Sequence of chain 2.A:
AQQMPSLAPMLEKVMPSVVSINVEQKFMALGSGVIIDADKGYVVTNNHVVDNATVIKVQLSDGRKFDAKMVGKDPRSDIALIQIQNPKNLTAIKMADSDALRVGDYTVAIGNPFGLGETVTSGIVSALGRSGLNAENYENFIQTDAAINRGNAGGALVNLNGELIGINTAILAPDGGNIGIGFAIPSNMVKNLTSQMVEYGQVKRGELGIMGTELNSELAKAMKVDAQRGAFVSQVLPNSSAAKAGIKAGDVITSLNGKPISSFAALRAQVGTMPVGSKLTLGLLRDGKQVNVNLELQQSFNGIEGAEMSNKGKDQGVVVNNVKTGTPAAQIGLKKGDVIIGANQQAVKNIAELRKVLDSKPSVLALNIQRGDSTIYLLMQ

A small-molecule ligand and the protein it binds are described below.
Small molecule (SMILES): CC[C@H](C)[C@@H](C=O)NC(=O)[C@H](C)NC(=O)[C@H](C)NC(=O)[C@H](C)NC(=O)[C@H](C)N

Binding-site contacts:
Ligand atom CD1 contacts residue ASN201 of chain 2.A at 3.7 Å.
Ligand atom O contacts residue ALA222 of chain 2.A at 3.6 Å.
Ligand atom N contacts residue THR218 of chain 2.A at 3.7 Å.
Ligand atom CB contacts residue ARG199 of chain 2.A at 3.9 Å.
Ligand atom C contacts residue ALA202 of chain 2.A at 3.5 Å (hydrophobic).
Ligand atom CB contacts residue LEU182 of chain 2.A at 3.6 Å (hydrophobic).
Ligand atom C contacts residue ARG199 of chain 2.A at 3.5 Å.
Ligand atom CB contacts residue ASN198 of chain 2.A at 3.7 Å.
Ligand atom CD1 contacts residue ASN217 of chain 2.A at 4.0 Å.
Ligand atom O contacts residue ARG199 of chain 2.A at 3.8 Å.
Ligand atom O contacts residue ARG199 of chain 2.A at 2.5 Å (salt-bridge).
Ligand atom CD1 contacts residue ALA219 of chain 2.A at 4.0 Å (hydrophobic).
Ligand atom CB contacts residue HIS97 of chain 2.A at 3.8 Å.
Ligand atom O contacts residue ALA219 of chain 2.A at 3.4 Å.
Ligand atom O contacts residue ILE220 of chain 2.A at 2.8 Å (h-bond).
Ligand atom CG2 contacts residue ARG199 of chain 2.A at 3.7 Å.
Ligand atom CA contacts residue LEU221 of chain 2.A at 3.8 Å (hydrophobic).
Ligand atom C contacts residue ARG199 of chain 2.A at 3.3 Å.
Ligand atom C contacts residue LEU221 of chain 2.A at 3.5 Å (hydrophobic).
Ligand atom CA contacts residue ILE220 of chain 2.A at 3.6 Å (hydrophobic).
Ligand atom N contacts residue HIS97 of chain 2.A at 3.9 Å.
Ligand atom CG2 contacts residue ASN198 of chain 2.A at 3.5 Å.
Ligand atom CG1 contacts residue ALA219 of chain 2.A at 4.0 Å (hydrophobic).
Ligand atom C contacts residue HIS97 of chain 2.A at 4.0 Å.
Ligand atom N contacts residue LEU221 of chain 2.A at 3.6 Å.
Ligand atom N contacts residue ILE220 of chain 2.A at 2.9 Å (h-bond).
Ligand atom O contacts residue GLY200 of chain 2.A at 3.1 Å (h-bond).
Ligand atom O contacts residue LEU221 of chain 2.A at 3.6 Å.
Ligand atom C contacts residue ILE220 of chain 2.A at 3.6 Å (hydrophobic).
Ligand atom CD1 contacts residue ALA202 of chain 2.A at 3.4 Å (hydrophobic).
Ligand atom C contacts residue HIS97 of chain 2.A at 3.8 Å.
Ligand atom CG1 contacts residue ALA202 of chain 2.A at 3.6 Å (hydrophobic).
Ligand atom CB contacts residue ILE220 of chain 2.A at 3.7 Å (hydrophobic).
Ligand atom N contacts residue ARG199 of chain 2.A at 3.8 Å.
Ligand atom O contacts residue ALA202 of chain 2.A at 3.3 Å.
Ligand atom CD1 contacts residue ILE197 of chain 2.A at 3.4 Å (hydrophobic).
Ligand atom CG1 contacts residue THR218 of chain 2.A at 3.1 Å.
Ligand atom CA contacts residue ALA219 of chain 2.A at 4.0 Å (hydrophobic).
Ligand atom CA contacts residue ARG199 of chain 2.A at 3.3 Å.
Ligand atom CD1 contacts residue THR218 of chain 2.A at 3.7 Å.